A protein and the small-molecule ligand that binds it are described below.
Small molecule (SMILES): O=c1[nH]c(=O)c2[nH+]cn([C@@H]3O[C@H](COP(=O)(O)O)[C@@H](O)[C@H]3O)c2[nH]1

Sequence of chain 3.A:
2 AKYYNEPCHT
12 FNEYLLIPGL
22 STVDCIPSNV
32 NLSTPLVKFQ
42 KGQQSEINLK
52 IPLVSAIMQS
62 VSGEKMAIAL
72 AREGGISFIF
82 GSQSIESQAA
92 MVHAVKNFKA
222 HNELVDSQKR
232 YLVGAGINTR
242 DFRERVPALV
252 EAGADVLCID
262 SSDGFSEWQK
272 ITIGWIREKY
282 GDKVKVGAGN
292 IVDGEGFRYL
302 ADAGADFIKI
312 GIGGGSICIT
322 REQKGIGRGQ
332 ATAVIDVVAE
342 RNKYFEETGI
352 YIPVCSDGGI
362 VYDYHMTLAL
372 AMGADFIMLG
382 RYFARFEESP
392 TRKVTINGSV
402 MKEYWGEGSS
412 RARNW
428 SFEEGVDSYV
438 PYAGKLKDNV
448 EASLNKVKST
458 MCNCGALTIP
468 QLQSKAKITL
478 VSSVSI

Binding-site contacts:
Ligand atom O3' contacts residue ALA57 of chain 3.A at 3.5 Å.
Ligand atom N7 contacts residue GLU408 of chain 3.A at 2.9 Å (salt-bridge).
Ligand atom O2' contacts residue ASP358 of chain 3.A at 2.5 Å (salt-bridge).
Ligand atom O1P contacts residue ARG382 of chain 3.A at 2.9 Å (salt-bridge).
Ligand atom C5 contacts residue ILE318 of chain 3.A at 3.6 Å (hydrophobic).
Ligand atom O2' contacts residue MOA1 of chain 3.D at 3.4 Å.
Ligand atom O2P contacts residue ARG382 of chain 3.A at 3.5 Å (salt-bridge).
Ligand atom C2' contacts residue ASP358 of chain 3.A at 3.5 Å.
Ligand atom O2 contacts residue CYS319 of chain 3.A at 2.9 Å.
Ligand atom C4 contacts residue MOA1 of chain 3.D at 3.5 Å.
Ligand atom O6 contacts residue GLU408 of chain 3.A at 3.3 Å (salt-bridge).
Ligand atom O6 contacts residue GLY432 of chain 3.A at 3.2 Å.
Ligand atom C2 contacts residue CYS319 of chain 3.A at 3.7 Å (hydrophobic).
Ligand atom O2 contacts residue MOA1 of chain 3.D at 3.6 Å.
Ligand atom O3P contacts residue GLY316 of chain 3.A at 3.3 Å.
Ligand atom N7 contacts residue GLY407 of chain 3.A at 3.5 Å.
Ligand atom C2' contacts residue MOA1 of chain 3.D at 3.7 Å.
Ligand atom O2P contacts residue GLY381 of chain 3.A at 2.8 Å (h-bond).
Ligand atom P contacts residue SER317 of chain 3.A at 3.7 Å.
Ligand atom C6 contacts residue GLY409 of chain 3.A at 3.6 Å.
Ligand atom C4' contacts residue ASP358 of chain 3.A at 3.6 Å.
Ligand atom O1P contacts residue TYR405 of chain 3.A at 2.6 Å (h-bond).
Ligand atom N1 contacts residue GLU431 of chain 3.A at 3.0 Å (salt-bridge).
Ligand atom N1 contacts residue GLY432 of chain 3.A at 3.6 Å.
Ligand atom C4 contacts residue ILE318 of chain 3.A at 3.5 Å (hydrophobic).
Ligand atom N1 contacts residue ILE318 of chain 3.A at 3.4 Å (h-bond).
Ligand atom C3' contacts residue ASP358 of chain 3.A at 3.5 Å.
Ligand atom O3' contacts residue MET379 of chain 3.A at 3.6 Å.
Ligand atom O5' contacts residue GLY316 of chain 3.A at 3.6 Å.
Ligand atom O6 contacts residue GLY409 of chain 3.A at 2.7 Å (h-bond).
Ligand atom O3' contacts residue ASP358 of chain 3.A at 2.5 Å (salt-bridge).
Ligand atom N3 contacts residue MOA1 of chain 3.D at 3.5 Å (h-bond).
Ligand atom C2 contacts residue ILE318 of chain 3.A at 3.7 Å (hydrophobic).
Ligand atom O1P contacts residue SER317 of chain 3.A at 3.0 Å (h-bond).
Ligand atom O6 contacts residue GLY407 of chain 3.A at 3.2 Å.
Ligand atom O3P contacts residue SER317 of chain 3.A at 2.7 Å (h-bond).
Ligand atom C2 contacts residue MOA1 of chain 3.D at 3.2 Å.
Ligand atom C5 contacts residue GLU408 of chain 3.A at 3.7 Å.
Ligand atom N1 contacts residue MOA1 of chain 3.D at 3.4 Å (h-bond).
Ligand atom O2 contacts residue GLU431 of chain 3.A at 3.7 Å.